Binding-site contacts:
Ligand atom O7 contacts residue ASP89 of chain 1.C at 4.0 Å.
Ligand atom C1 contacts residue ASN109 of chain 1.C at 1.4 Å.
Ligand atom C8 contacts residue ILE88 of chain 1.C at 4.1 Å (hydrophobic).
Ligand atom C1 contacts residue HIS196 of chain 1.A at 4.0 Å.
Ligand atom C2 contacts residue HIS196 of chain 1.A at 4.0 Å.
Ligand atom C8 contacts residue LYS108 of chain 1.C at 3.5 Å.
Ligand atom C5 contacts residue PHE85 of chain 1.A at 3.9 Å (hydrophobic).
Ligand atom C8 contacts residue PHE85 of chain 1.A at 3.5 Å (hydrophobic).
Ligand atom C8 contacts residue TYR198 of chain 1.A at 4.0 Å (hydrophobic).
Ligand atom O3 contacts residue HIS196 of chain 1.A at 3.6 Å.
Ligand atom O7 contacts residue PHE85 of chain 1.A at 3.9 Å.
Ligand atom C3 contacts residue ASN109 of chain 1.C at 3.8 Å.
Ligand atom C7 contacts residue ILE88 of chain 1.C at 4.0 Å (hydrophobic).
Ligand atom C6 contacts residue ASN109 of chain 1.C at 3.9 Å.
Ligand atom C7 contacts residue HIS196 of chain 1.A at 4.0 Å.
Ligand atom O2 contacts residue ASP421 of chain 1.A at 3.8 Å.
Ligand atom C1 contacts residue GLY424 of chain 1.A at 3.8 Å.
Ligand atom C7 contacts residue ASN109 of chain 1.C at 3.8 Å.
Ligand atom C1 contacts residue ASP421 of chain 1.A at 4.1 Å.
Ligand atom O5 contacts residue ASN109 of chain 1.C at 2.3 Å (h-bond).
Ligand atom C2 contacts residue ASN109 of chain 1.C at 2.5 Å.
Ligand atom C6 contacts residue ASP89 of chain 1.C at 3.8 Å.
Ligand atom C6 contacts residue PHE85 of chain 1.A at 3.8 Å (hydrophobic).
Ligand atom O5 contacts residue PHE85 of chain 1.A at 4.1 Å.
Ligand atom N2 contacts residue ASN109 of chain 1.C at 3.0 Å (h-bond).
Ligand atom C6 contacts residue GLY424 of chain 1.A at 3.8 Å.
Ligand atom C7 contacts residue PHE85 of chain 1.A at 4.0 Å (hydrophobic).
Ligand atom O5 contacts residue GLY424 of chain 1.A at 4.0 Å.
Ligand atom O7 contacts residue ASN109 of chain 1.C at 4.0 Å.
Ligand atom C1 contacts residue PHE85 of chain 1.A at 4.1 Å (hydrophobic).
Ligand atom O7 contacts residue ILE88 of chain 1.C at 3.4 Å.
Ligand atom C8 contacts residue HIS196 of chain 1.A at 4.0 Å.
Ligand atom C5 contacts residue ASN109 of chain 1.C at 3.6 Å.
Ligand atom O7 contacts residue HIS196 of chain 1.A at 3.4 Å.
Ligand atom C6 contacts residue ASP421 of chain 1.A at 4.1 Å.
Ligand atom O6 contacts residue PHE49 of chain 1.A at 4.1 Å.
Ligand atom C5 contacts residue GLY424 of chain 1.A at 4.1 Å.
Ligand atom C6 contacts residue GLY424 of chain 1.A at 3.6 Å.
Ligand atom O5 contacts residue GLY424 of chain 1.A at 3.1 Å.
Ligand atom C8 contacts residue ASP421 of chain 1.A at 4.1 Å.

The small molecule below binds the protein below.
Small molecule (SMILES): CC(=O)N[C@H]1[C@H](O[C@H]2[C@H](O)[C@@H](NC(C)=O)CO[C@@H]2CO[C@@H]2O[C@@H](C)[C@@H](O)[C@@H](O)[C@@H]2O)O[C@H](CO)[C@@H](O[C@@H]2O[C@H](CO)[C@@H](O)[C@H](O)[C@@H]2O)[C@@H]1O

Sequence of chain 1.A:
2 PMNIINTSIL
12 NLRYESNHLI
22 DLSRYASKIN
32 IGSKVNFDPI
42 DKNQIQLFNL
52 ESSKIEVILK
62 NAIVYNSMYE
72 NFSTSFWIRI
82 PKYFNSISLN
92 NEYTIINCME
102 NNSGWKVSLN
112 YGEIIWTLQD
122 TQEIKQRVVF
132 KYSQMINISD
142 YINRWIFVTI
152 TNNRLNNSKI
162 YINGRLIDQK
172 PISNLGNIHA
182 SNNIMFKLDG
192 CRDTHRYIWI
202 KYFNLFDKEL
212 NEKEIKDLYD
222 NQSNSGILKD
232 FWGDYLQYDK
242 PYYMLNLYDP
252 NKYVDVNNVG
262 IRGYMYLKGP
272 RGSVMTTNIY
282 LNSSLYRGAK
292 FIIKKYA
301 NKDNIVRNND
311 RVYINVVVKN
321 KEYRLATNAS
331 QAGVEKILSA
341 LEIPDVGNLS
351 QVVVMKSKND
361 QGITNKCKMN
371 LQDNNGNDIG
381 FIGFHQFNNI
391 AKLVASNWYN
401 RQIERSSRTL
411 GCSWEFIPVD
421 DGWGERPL

Sequence of chain 1.C:
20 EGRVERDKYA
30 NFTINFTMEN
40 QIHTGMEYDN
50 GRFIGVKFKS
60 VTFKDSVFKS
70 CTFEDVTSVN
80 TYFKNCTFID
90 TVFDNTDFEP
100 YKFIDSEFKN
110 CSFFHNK